Sequence of chain 1.B:
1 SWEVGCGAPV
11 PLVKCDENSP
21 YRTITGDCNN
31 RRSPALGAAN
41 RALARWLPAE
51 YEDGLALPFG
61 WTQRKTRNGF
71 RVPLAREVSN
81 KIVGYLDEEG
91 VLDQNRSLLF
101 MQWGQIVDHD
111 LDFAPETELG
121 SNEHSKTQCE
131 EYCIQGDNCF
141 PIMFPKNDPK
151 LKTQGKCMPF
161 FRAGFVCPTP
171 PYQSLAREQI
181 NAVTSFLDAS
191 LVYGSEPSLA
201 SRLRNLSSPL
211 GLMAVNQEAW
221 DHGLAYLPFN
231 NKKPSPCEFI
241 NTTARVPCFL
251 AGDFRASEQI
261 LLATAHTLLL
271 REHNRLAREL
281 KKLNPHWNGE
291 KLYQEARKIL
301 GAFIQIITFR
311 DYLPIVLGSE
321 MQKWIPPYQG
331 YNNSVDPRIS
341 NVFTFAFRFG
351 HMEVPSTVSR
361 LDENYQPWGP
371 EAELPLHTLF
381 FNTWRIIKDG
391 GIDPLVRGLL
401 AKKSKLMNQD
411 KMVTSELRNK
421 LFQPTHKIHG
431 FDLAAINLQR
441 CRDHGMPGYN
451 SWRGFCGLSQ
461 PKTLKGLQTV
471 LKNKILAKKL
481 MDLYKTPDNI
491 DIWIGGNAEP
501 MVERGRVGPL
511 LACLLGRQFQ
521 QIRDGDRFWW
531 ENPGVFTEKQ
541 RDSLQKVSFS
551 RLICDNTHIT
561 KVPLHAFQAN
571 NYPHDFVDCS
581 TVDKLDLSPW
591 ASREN

The protein below binds the small molecule below.
Small molecule (SMILES): CC(=O)N[C@@H]1[C@@H](O)[C@H](O)[C@@H](CO)O[C@H]1O

Binding-site contacts:
Ligand atom C4 contacts residue ASN241 of chain 1.B at 4.2 Å.
Ligand atom O5 contacts residue ASN241 of chain 1.B at 2.3 Å (h-bond).
Ligand atom O6 contacts residue TRP384 of chain 1.B at 4.1 Å.
Ligand atom C1 contacts residue ALA244 of chain 1.B at 3.8 Å (hydrophobic).
Ligand atom O6 contacts residue ALA244 of chain 1.B at 3.8 Å.
Ligand atom O5 contacts residue ALA244 of chain 1.B at 3.4 Å.
Ligand atom C5 contacts residue ASN241 of chain 1.B at 3.6 Å.
Ligand atom C7 contacts residue ASN241 of chain 1.B at 3.2 Å.
Ligand atom C4 contacts residue TRP384 of chain 1.B at 4.0 Å (hydrophobic).
Ligand atom O7 contacts residue TRP384 of chain 1.B at 3.7 Å.
Ligand atom C6 contacts residue TRP384 of chain 1.B at 3.8 Å (hydrophobic).
Ligand atom C1 contacts residue ASN241 of chain 1.B at 1.4 Å.
Ligand atom C2 contacts residue ASN241 of chain 1.B at 2.3 Å.
Ligand atom C8 contacts residue ASN241 of chain 1.B at 4.3 Å.
Ligand atom C3 contacts residue ASN241 of chain 1.B at 3.7 Å.
Ligand atom N2 contacts residue ASN241 of chain 1.B at 2.7 Å (h-bond).
Ligand atom C5 contacts residue TRP384 of chain 1.B at 4.1 Å (hydrophobic).
Ligand atom O5 contacts residue TRP384 of chain 1.B at 3.7 Å.
Ligand atom O7 contacts residue ILE240 of chain 1.B at 4.4 Å.
Ligand atom O6 contacts residue LYS388 of chain 1.B at 3.6 Å.
Ligand atom O7 contacts residue ASN241 of chain 1.B at 3.3 Å (h-bond).
Ligand atom C5 contacts residue ALA244 of chain 1.B at 4.5 Å (hydrophobic).
Ligand atom C2 contacts residue TRP384 of chain 1.B at 4.1 Å (hydrophobic).